Sequence of chain 1.A:
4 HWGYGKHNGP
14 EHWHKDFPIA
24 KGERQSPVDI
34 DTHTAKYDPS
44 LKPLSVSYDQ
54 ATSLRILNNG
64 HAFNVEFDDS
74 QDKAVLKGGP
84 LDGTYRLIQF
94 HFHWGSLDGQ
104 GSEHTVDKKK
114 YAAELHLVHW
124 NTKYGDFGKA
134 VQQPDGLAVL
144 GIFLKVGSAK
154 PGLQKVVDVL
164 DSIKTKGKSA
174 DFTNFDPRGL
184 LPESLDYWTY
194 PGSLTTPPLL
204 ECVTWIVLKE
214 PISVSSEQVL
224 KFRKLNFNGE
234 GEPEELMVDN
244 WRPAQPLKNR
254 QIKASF

Binding-site contacts:
Ligand atom CAC contacts residue HIS94 of chain 1.A at 4.1 Å.
Ligand atom CAI contacts residue PHE130 of chain 1.A at 3.7 Å (hydrophobic).
Ligand atom CAB contacts residue THR199 of chain 1.A at 3.5 Å.
Ligand atom CAC contacts residue LEU197 of chain 1.A at 4.5 Å (hydrophobic).
Ligand atom CAK contacts residue LEU197 of chain 1.A at 4.5 Å (hydrophobic).
Ligand atom CAA contacts residue PRO200 of chain 1.A at 2.9 Å (hydrophobic).
Ligand atom CAO contacts residue LEU197 of chain 1.A at 4.4 Å (hydrophobic).
Ligand atom CAC contacts residue THR199 of chain 1.A at 3.4 Å.
Ligand atom CAA contacts residue PRO201 of chain 1.A at 3.5 Å (hydrophobic).
Ligand atom CAE contacts residue LEU197 of chain 1.A at 4.0 Å (hydrophobic).
Ligand atom NAH contacts residue LEU197 of chain 1.A at 4.3 Å.
Ligand atom CAK contacts residue PRO201 of chain 1.A at 4.4 Å (hydrophobic).
Ligand atom CAO contacts residue LEU203 of chain 1.A at 3.9 Å (hydrophobic).
Ligand atom CAK contacts residue PHE130 of chain 1.A at 3.7 Å (hydrophobic).
Ligand atom CAF contacts residue VAL121 of chain 1.A at 4.5 Å (hydrophobic).
Ligand atom CAA contacts residue THR199 of chain 1.A at 3.4 Å.
Ligand atom CAG contacts residue LEU197 of chain 1.A at 4.4 Å (hydrophobic).
Ligand atom CAN contacts residue GLN92 of chain 1.A at 3.3 Å.
Ligand atom CAB contacts residue HIS94 of chain 1.A at 3.4 Å.
Ligand atom CAN contacts residue VAL121 of chain 1.A at 4.1 Å (hydrophobic).
Ligand atom CAD contacts residue THR199 of chain 1.A at 2.5 Å.
Ligand atom CAJ contacts residue LEU197 of chain 1.A at 3.6 Å (hydrophobic).
Ligand atom CAJ contacts residue PHE130 of chain 1.A at 3.5 Å (hydrophobic).
Ligand atom CAJ contacts residue VAL134 of chain 1.A at 4.4 Å (hydrophobic).
Ligand atom CAO contacts residue PRO201 of chain 1.A at 3.6 Å (hydrophobic).
Ligand atom CAA contacts residue LEU197 of chain 1.A at 3.8 Å (hydrophobic).
Ligand atom CAE contacts residue PRO200 of chain 1.A at 4.3 Å (hydrophobic).
Ligand atom CAF contacts residue LEU197 of chain 1.A at 4.5 Å (hydrophobic).
Ligand atom CAM contacts residue PHE130 of chain 1.A at 4.5 Å (hydrophobic).
Ligand atom CAN contacts residue PHE130 of chain 1.A at 3.2 Å (hydrophobic).
Ligand atom CAG contacts residue GLN92 of chain 1.A at 3.7 Å.
Ligand atom CAG contacts residue PHE130 of chain 1.A at 4.2 Å (hydrophobic).
Ligand atom NAP contacts residue PRO201 of chain 1.A at 4.2 Å.
Ligand atom NAL contacts residue PHE130 of chain 1.A at 3.4 Å.
Ligand atom CAF contacts residue HIS94 of chain 1.A at 4.0 Å.
Ligand atom CAB contacts residue ZN1 of chain 1.B at 3.5 Å.
Ligand atom CAD contacts residue LEU197 of chain 1.A at 4.3 Å (hydrophobic).
Ligand atom NAH contacts residue PHE130 of chain 1.A at 4.3 Å.
Ligand atom CAE contacts residue THR199 of chain 1.A at 3.4 Å.
Ligand atom CAF contacts residue GLN92 of chain 1.A at 3.5 Å.

A small-molecule ligand and the protein it binds are described below.
Small molecule (SMILES): Cc1cc(C)[n+](CCc2c[nH]cn2)c(C)c1